Sequence of chain 1.A:
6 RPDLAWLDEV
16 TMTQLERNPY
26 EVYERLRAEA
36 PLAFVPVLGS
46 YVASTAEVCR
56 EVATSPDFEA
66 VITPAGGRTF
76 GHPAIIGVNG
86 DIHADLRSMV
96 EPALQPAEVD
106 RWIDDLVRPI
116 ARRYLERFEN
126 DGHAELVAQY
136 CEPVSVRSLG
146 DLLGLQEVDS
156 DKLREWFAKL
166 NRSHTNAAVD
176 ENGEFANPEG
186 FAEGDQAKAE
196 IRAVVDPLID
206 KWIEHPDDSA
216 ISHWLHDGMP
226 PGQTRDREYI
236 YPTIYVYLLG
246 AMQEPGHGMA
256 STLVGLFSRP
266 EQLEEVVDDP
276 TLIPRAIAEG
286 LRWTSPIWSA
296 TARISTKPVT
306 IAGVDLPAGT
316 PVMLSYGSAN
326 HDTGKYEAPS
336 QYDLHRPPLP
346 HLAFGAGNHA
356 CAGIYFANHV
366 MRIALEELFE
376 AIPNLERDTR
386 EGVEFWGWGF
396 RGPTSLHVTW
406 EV

This protein binds this small molecule.
Small molecule (SMILES): COc1cccc(OC)c1O

Binding-site contacts:
Ligand atom O2 contacts residue PHE75 of chain 1.A at 4.0 Å.
Ligand atom C3 contacts residue ALA295 of chain 1.A at 4.4 Å (hydrophobic).
Ligand atom C2 contacts residue ILE81 of chain 1.A at 4.2 Å (hydrophobic).
Ligand atom C6 contacts residue VAL241 of chain 1.A at 3.6 Å (hydrophobic).
Ligand atom C6 contacts residue ILE292 of chain 1.A at 4.3 Å (hydrophobic).
Ligand atom C4 contacts residue ILE292 of chain 1.A at 3.4 Å (hydrophobic).
Ligand atom C4 contacts residue HEM1 of chain 1.B at 3.8 Å.
Ligand atom C3 contacts residue ILE81 of chain 1.A at 4.2 Å (hydrophobic).
Ligand atom C7 contacts residue LEU244 of chain 1.A at 4.4 Å (hydrophobic).
Ligand atom O3 contacts residue VAL241 of chain 1.A at 3.1 Å (h-bond).
Ligand atom O1 contacts residue VAL241 of chain 1.A at 2.5 Å (h-bond).
Ligand atom C2 contacts residue PHE395 of chain 1.A at 4.0 Å (hydrophobic).
Ligand atom O1 contacts residue PHE75 of chain 1.A at 4.4 Å.
Ligand atom C1 contacts residue GLY245 of chain 1.A at 3.8 Å.
Ligand atom C4 contacts residue THR296 of chain 1.A at 3.8 Å.
Ligand atom C8 contacts residue GLY245 of chain 1.A at 4.1 Å.
Ligand atom C8 contacts residue VAL241 of chain 1.A at 3.8 Å (hydrophobic).
Ligand atom C7 contacts residue PHE395 of chain 1.A at 3.5 Å (hydrophobic).
Ligand atom O2 contacts residue LEU244 of chain 1.A at 3.8 Å.
Ligand atom O2 contacts residue HIS169 of chain 1.A at 4.4 Å.
Ligand atom C4 contacts residue ILE81 of chain 1.A at 4.0 Å (hydrophobic).
Ligand atom C7 contacts residue PHE75 of chain 1.A at 4.1 Å (hydrophobic).
Ligand atom C3 contacts residue ILE292 of chain 1.A at 4.1 Å (hydrophobic).
Ligand atom O2 contacts residue PHE395 of chain 1.A at 3.5 Å.
Ligand atom C1 contacts residue VAL241 of chain 1.A at 3.6 Å (hydrophobic).
Ligand atom O3 contacts residue ALA246 of chain 1.A at 3.3 Å (h-bond).
Ligand atom C8 contacts residue ALA246 of chain 1.A at 3.5 Å (hydrophobic).
Ligand atom C6 contacts residue GLY245 of chain 1.A at 3.8 Å.
Ligand atom C5 contacts residue ILE292 of chain 1.A at 3.6 Å (hydrophobic).
Ligand atom O1 contacts residue LEU244 of chain 1.A at 3.5 Å.
Ligand atom O1 contacts residue GLY245 of chain 1.A at 2.9 Å (h-bond).
Ligand atom C5 contacts residue ILE81 of chain 1.A at 4.3 Å (hydrophobic).
Ligand atom C5 contacts residue HEM1 of chain 1.B at 3.6 Å.
Ligand atom C8 contacts residue HEM1 of chain 1.B at 3.3 Å.
Ligand atom C7 contacts residue ILE81 of chain 1.A at 3.8 Å (hydrophobic).
Ligand atom O3 contacts residue GLY245 of chain 1.A at 3.4 Å.
Ligand atom O2 contacts residue ILE81 of chain 1.A at 4.1 Å.
Ligand atom C7 contacts residue HIS169 of chain 1.A at 3.0 Å.
Ligand atom C3 contacts residue THR296 of chain 1.A at 3.6 Å.
Ligand atom C7 contacts residue ALA295 of chain 1.A at 4.0 Å (hydrophobic).